Sequence of chain 4.C:
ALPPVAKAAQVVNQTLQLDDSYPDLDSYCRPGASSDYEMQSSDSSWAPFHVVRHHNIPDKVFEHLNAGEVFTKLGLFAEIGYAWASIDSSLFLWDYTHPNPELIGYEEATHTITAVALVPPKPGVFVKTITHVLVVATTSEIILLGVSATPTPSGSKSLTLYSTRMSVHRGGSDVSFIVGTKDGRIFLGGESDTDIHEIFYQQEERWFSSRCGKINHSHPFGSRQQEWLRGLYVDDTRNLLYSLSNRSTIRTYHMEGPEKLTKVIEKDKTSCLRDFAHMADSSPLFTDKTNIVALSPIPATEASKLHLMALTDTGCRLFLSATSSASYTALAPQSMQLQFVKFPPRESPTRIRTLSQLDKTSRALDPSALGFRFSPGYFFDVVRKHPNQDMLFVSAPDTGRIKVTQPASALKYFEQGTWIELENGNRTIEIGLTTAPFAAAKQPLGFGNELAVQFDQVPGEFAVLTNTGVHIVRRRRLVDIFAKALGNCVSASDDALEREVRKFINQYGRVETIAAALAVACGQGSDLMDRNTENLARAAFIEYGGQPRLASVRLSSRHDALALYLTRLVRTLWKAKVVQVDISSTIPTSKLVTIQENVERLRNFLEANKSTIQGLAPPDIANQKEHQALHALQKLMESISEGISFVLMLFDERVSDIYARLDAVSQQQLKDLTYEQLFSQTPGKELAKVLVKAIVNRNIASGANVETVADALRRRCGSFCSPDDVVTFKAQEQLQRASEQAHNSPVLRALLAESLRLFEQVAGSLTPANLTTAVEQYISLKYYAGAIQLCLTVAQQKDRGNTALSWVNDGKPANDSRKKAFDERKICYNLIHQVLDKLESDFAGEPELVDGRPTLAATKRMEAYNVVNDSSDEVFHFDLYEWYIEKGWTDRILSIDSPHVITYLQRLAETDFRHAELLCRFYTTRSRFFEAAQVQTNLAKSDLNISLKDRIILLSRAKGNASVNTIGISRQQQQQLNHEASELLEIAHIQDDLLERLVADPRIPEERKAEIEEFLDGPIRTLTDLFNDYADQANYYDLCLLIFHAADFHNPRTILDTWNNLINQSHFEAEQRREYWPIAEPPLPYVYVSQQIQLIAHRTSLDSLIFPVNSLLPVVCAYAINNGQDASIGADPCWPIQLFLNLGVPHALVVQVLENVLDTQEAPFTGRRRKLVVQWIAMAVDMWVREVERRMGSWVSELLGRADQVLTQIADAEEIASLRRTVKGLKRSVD

Binding-site contacts:
Ligand atom O contacts residue VAL127 of chain 4.C at 3.5 Å.
Ligand atom O contacts residue VAL127 of chain 4.C at 2.5 Å (h-bond).
Ligand atom O contacts residue LEU161 of chain 4.C at 3.4 Å (h-bond).
Ligand atom CA contacts residue GLY105 of chain 4.C at 3.9 Å.
Ligand atom CA contacts residue PHE126 of chain 4.C at 3.9 Å (hydrophobic).
Ligand atom CB contacts residue ILE130 of chain 4.C at 3.6 Å (hydrophobic).
Ligand atom N contacts residue GLY105 of chain 4.C at 2.8 Å (h-bond).
Ligand atom CE contacts residue ARG165 of chain 4.C at 3.8 Å.
Ligand atom O contacts residue GLN203 of chain 4.C at 3.5 Å (h-bond).
Ligand atom CB contacts residue GLY105 of chain 4.C at 3.2 Å.
Ligand atom CD1 contacts residue GLY124 of chain 4.C at 3.9 Å.
Ligand atom CB contacts residue ILE104 of chain 4.C at 3.6 Å (hydrophobic).
Ligand atom C contacts residue VAL127 of chain 4.C at 3.7 Å (hydrophobic).
Ligand atom CB contacts residue TYR162 of chain 4.C at 3.5 Å (hydrophobic).
Ligand atom CA contacts residue SER163 of chain 4.C at 3.7 Å.
Ligand atom C contacts residue ILE130 of chain 4.C at 3.9 Å (hydrophobic).
Ligand atom O contacts residue TYR162 of chain 4.C at 3.6 Å.
Ligand atom CD contacts residue GLN203 of chain 4.C at 3.5 Å.
Ligand atom CA contacts residue VAL125 of chain 4.C at 3.4 Å (hydrophobic).
Ligand atom C contacts residue GLY105 of chain 4.C at 3.8 Å.
Ligand atom CG contacts residue TYR162 of chain 4.C at 3.9 Å (hydrophobic).
Ligand atom CD1 contacts residue GLN203 of chain 4.C at 3.5 Å.
Ligand atom N contacts residue SER163 of chain 4.C at 3.9 Å.
Ligand atom CD2 contacts residue LEU161 of chain 4.C at 3.6 Å (hydrophobic).
Ligand atom CA contacts residue ILE130 of chain 4.C at 3.5 Å (hydrophobic).
Ligand atom CD contacts residue ARG165 of chain 4.C at 3.8 Å.
Ligand atom CA contacts residue GLY105 of chain 4.C at 3.6 Å.
Ligand atom SD contacts residue ARG165 of chain 4.C at 3.5 Å.
Ligand atom C contacts residue LEU161 of chain 4.C at 3.9 Å (hydrophobic).
Ligand atom CA contacts residue LEU161 of chain 4.C at 3.5 Å (hydrophobic).
Ligand atom O contacts residue GLY105 of chain 4.C at 3.7 Å.
Ligand atom CD2 contacts residue PHE126 of chain 4.C at 3.4 Å (hydrophobic).
Ligand atom O contacts residue SER163 of chain 4.C at 3.1 Å (h-bond).
Ligand atom O contacts residue ILE130 of chain 4.C at 3.7 Å.
Ligand atom CD1 contacts residue TYR162 of chain 4.C at 3.5 Å (hydrophobic).
Ligand atom N contacts residue VAL125 of chain 4.C at 3.5 Å (h-bond).
Ligand atom N contacts residue LEU161 of chain 4.C at 3.2 Å (h-bond).
Ligand atom OE1 contacts residue ARG165 of chain 4.C at 2.9 Å (salt-bridge).
Ligand atom CB contacts residue VAL125 of chain 4.C at 3.3 Å (hydrophobic).
Ligand atom O contacts residue PHE126 of chain 4.C at 3.4 Å.

This small molecule binds to this protein.
Small molecule (SMILES): CSCC[C@H](NC(=O)[C@@H]1CCCN1C(=O)[C@H](CC(C)C)NC(=O)[C@H](CC(C)C)NC(=O)[C@H](CCCCN)NC(=O)[C@H](C)NC(=O)[C@H](CCCCN)NC(=O)[C@@H](N)CCCN=C(N)N)C(=O)N[C@@H](CCC(=O)O)C(=O)N[C@@H](CCC(=O)O)C(=O)N[C@@H](C)C(=O)N[C@@H](CC(C)C)C(=O)N[C@@H](CC(C)C)C(=O)N1CCC[C@H]1C=O